The small molecule below binds the protein below.
Small molecule (SMILES): CC(=O)N[C@H]1[C@H]([C@H](O)[C@H](O)CO)O[C@@](O)(C(=O)O)C[C@@H]1O

Binding-site contacts:
Ligand atom O1A contacts residue TYR326 of chain 1.B at 3.2 Å (h-bond).
Ligand atom O9 contacts residue GLU196 of chain 1.B at 2.6 Å (salt-bridge).
Ligand atom C8 contacts residue GLU196 of chain 1.B at 3.6 Å.
Ligand atom O8 contacts residue GLU196 of chain 1.B at 2.8 Å (salt-bridge).
Ligand atom O6 contacts residue GLU197 of chain 1.B at 3.6 Å.
Ligand atom O1B contacts residue ARG37 of chain 1.B at 2.9 Å (salt-bridge).
Ligand atom C1 contacts residue ARG292 of chain 1.B at 3.7 Å.
Ligand atom C9 contacts residue GLU196 of chain 1.B at 3.3 Å.
Ligand atom O4 contacts residue ASP70 of chain 1.B at 3.6 Å.
Ligand atom C4 contacts residue TYR326 of chain 1.B at 3.5 Å (hydrophobic).
Ligand atom O8 contacts residue GLU197 of chain 1.B at 3.6 Å.
Ligand atom C9 contacts residue ALA166 of chain 1.B at 3.6 Å (hydrophobic).
Ligand atom C2 contacts residue ASP70 of chain 1.B at 3.6 Å.
Ligand atom C3 contacts residue TYR326 of chain 1.B at 3.2 Å (hydrophobic).
Ligand atom O10 contacts residue ARG71 of chain 1.B at 2.9 Å (salt-bridge).
Ligand atom O1B contacts residue TYR326 of chain 1.B at 3.4 Å (h-bond).
Ligand atom O6 contacts residue ARG212 of chain 1.B at 3.5 Å (salt-bridge).
Ligand atom C3 contacts residue ARG37 of chain 1.B at 3.8 Å.
Ligand atom O2 contacts residue ASP70 of chain 1.B at 2.6 Å (salt-bridge).
Ligand atom O9 contacts residue ARG144 of chain 1.B at 3.3 Å (salt-bridge).
Ligand atom O1B contacts residue ARG292 of chain 1.B at 3.0 Å (salt-bridge).
Ligand atom C2 contacts residue TYR326 of chain 1.B at 3.1 Å (hydrophobic).
Ligand atom O1A contacts residue ARG212 of chain 1.B at 3.1 Å (salt-bridge).
Ligand atom O9 contacts residue ALA166 of chain 1.B at 3.4 Å.
Ligand atom C6 contacts residue GLU197 of chain 1.B at 3.5 Å.
Ligand atom C6 contacts residue TYR326 of chain 1.B at 3.6 Å (hydrophobic).
Ligand atom C9 contacts residue ASN214 of chain 1.B at 3.5 Å.
Ligand atom O1A contacts residue TYR268 of chain 1.B at 3.5 Å (h-bond).
Ligand atom C5 contacts residue ASP70 of chain 1.B at 3.7 Å.
Ligand atom C11 contacts residue TRP98 of chain 1.B at 3.8 Å (hydrophobic).
Ligand atom O6 contacts residue TYR326 of chain 1.B at 2.8 Å (h-bond).
Ligand atom C3 contacts residue GLU38 of chain 1.B at 3.6 Å.
Ligand atom C4 contacts residue GLU38 of chain 1.B at 3.7 Å.
Ligand atom C3 contacts residue ASP70 of chain 1.B at 3.5 Å.
Ligand atom O10 contacts residue ASP70 of chain 1.B at 3.6 Å.
Ligand atom O1A contacts residue ARG292 of chain 1.B at 2.9 Å (salt-bridge).
Ligand atom O4 contacts residue GLU38 of chain 1.B at 3.1 Å (salt-bridge).
Ligand atom C8 contacts residue ARG212 of chain 1.B at 3.7 Å.
Ligand atom O8 contacts residue ARG212 of chain 1.B at 3.6 Å (salt-bridge).
Ligand atom C1 contacts residue TYR326 of chain 1.B at 3.0 Å (hydrophobic).

Sequence of chain 1.B:
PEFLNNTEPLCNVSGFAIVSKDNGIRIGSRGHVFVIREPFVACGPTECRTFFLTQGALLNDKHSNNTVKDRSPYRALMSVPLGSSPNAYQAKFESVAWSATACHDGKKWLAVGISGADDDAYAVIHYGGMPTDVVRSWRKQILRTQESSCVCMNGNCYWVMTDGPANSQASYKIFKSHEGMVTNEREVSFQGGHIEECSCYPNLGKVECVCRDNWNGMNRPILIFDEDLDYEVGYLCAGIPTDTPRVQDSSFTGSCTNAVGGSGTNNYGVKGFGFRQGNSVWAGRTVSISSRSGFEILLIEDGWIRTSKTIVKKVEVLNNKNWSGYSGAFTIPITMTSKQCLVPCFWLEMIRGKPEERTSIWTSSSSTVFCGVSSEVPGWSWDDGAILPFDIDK